Sequence of chain 1.A:
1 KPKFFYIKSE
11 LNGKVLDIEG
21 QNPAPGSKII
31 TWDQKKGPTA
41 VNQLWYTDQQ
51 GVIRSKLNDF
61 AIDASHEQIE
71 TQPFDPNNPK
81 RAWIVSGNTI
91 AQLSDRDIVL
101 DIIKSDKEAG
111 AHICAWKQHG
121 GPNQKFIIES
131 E

A small-molecule ligand and the protein it binds are described below.
Small molecule (SMILES): OC[C@H]1O[C@@H](O[C@H]2[C@H](O)[C@@H](O)[C@H](O)O[C@@H]2CO)[C@H](O)[C@@H](O)[C@H]1O

Binding-site contacts:
Ligand atom O4 contacts residue SER105 of chain 1.A at 4.5 Å.
Ligand atom C5 contacts residue LYS104 of chain 1.A at 4.2 Å.
Ligand atom O5 contacts residue LYS104 of chain 1.A at 3.8 Å.
Ligand atom C3 contacts residue HIS119 of chain 1.A at 3.8 Å.
Ligand atom O4 contacts residue CYS114 of chain 1.A at 4.4 Å.
Ligand atom O6 contacts residue TRP116 of chain 1.A at 4.1 Å.
Ligand atom O4 contacts residue ILE102 of chain 1.A at 3.7 Å.
Ligand atom C4 contacts residue ASN123 of chain 1.A at 4.4 Å.
Ligand atom O3 contacts residue HIS119 of chain 1.A at 2.9 Å (h-bond).
Ligand atom C6 contacts residue LYS104 of chain 1.A at 4.2 Å.
Ligand atom O2 contacts residue LYS104 of chain 1.A at 3.1 Å (salt-bridge).
Ligand atom O3 contacts residue ASN123 of chain 1.A at 3.0 Å (h-bond).
Ligand atom O4 contacts residue LYS104 of chain 1.A at 3.7 Å.
Ligand atom C3 contacts residue ASN123 of chain 1.A at 4.0 Å.
Ligand atom C2 contacts residue LYS104 of chain 1.A at 4.4 Å.
Ligand atom O4 contacts residue LYS104 of chain 1.A at 3.0 Å (salt-bridge).
Ligand atom C1 contacts residue LYS104 of chain 1.A at 4.2 Å.
Ligand atom C6 contacts residue CYS114 of chain 1.A at 4.5 Å (hydrophobic).
Ligand atom O3 contacts residue TRP116 of chain 1.A at 3.9 Å.
Ligand atom O2 contacts residue HIS119 of chain 1.A at 3.8 Å.
Ligand atom O3 contacts residue GLN124 of chain 1.A at 4.3 Å.
Ligand atom C6 contacts residue ILE103 of chain 1.A at 4.4 Å (hydrophobic).
Ligand atom O4 contacts residue ILE103 of chain 1.A at 3.7 Å.
Ligand atom O6 contacts residue ILE103 of chain 1.A at 4.3 Å.
Ligand atom C6 contacts residue TRP116 of chain 1.A at 3.7 Å (hydrophobic).
Ligand atom C3 contacts residue ASP101 of chain 1.A at 3.5 Å.
Ligand atom O6 contacts residue LYS104 of chain 1.A at 3.7 Å.
Ligand atom C2 contacts residue HIS119 of chain 1.A at 4.4 Å.
Ligand atom O3 contacts residue ASP101 of chain 1.A at 2.5 Å (salt-bridge).
Ligand atom C4 contacts residue ASP101 of chain 1.A at 3.4 Å.
Ligand atom O4 contacts residue ASN123 of chain 1.A at 3.6 Å.
Ligand atom C2 contacts residue ASN123 of chain 1.A at 4.2 Å.
Ligand atom C4 contacts residue TRP116 of chain 1.A at 3.7 Å (hydrophobic).
Ligand atom C3 contacts residue LYS104 of chain 1.A at 3.5 Å.
Ligand atom O3 contacts residue LYS104 of chain 1.A at 3.0 Å (salt-bridge).
Ligand atom O4 contacts residue ASP101 of chain 1.A at 2.6 Å (salt-bridge).
Ligand atom C4 contacts residue LYS104 of chain 1.A at 4.1 Å.
Ligand atom C5 contacts residue TRP116 of chain 1.A at 3.7 Å (hydrophobic).
Ligand atom C2 contacts residue LYS104 of chain 1.A at 4.0 Å.
Ligand atom C3 contacts residue TRP116 of chain 1.A at 3.6 Å (hydrophobic).